This protein binds this small molecule.
Small molecule (SMILES): OC[C@H]1O[C@@H](O)[C@@H](O)[C@@H](O)[C@@H]1O

Binding-site contacts:
Ligand atom C2 contacts residue HIS2 of chain 3.B at 4.5 Å.
Ligand atom C1 contacts residue NAG1 of chain 3.N at 1.7 Å.
Ligand atom O5 contacts residue NAG1 of chain 3.N at 2.5 Å (h-bond).
Ligand atom C2 contacts residue NAG1 of chain 3.N at 2.9 Å.
Ligand atom O3 contacts residue BMA1 of chain 3.P at 1.1 Å.
Ligand atom C2 contacts residue BMA1 of chain 3.P at 3.2 Å.
Ligand atom C3 contacts residue BMA1 of chain 3.P at 2.5 Å.
Ligand atom O2 contacts residue BMA1 of chain 3.P at 3.0 Å (h-bond).
Ligand atom O2 contacts residue HIS2 of chain 3.B at 3.4 Å (h-bond).
Ligand atom O4 contacts residue BMA1 of chain 3.P at 4.0 Å.
Ligand atom O2 contacts residue NAG1 of chain 3.N at 3.4 Å (h-bond).
Ligand atom O6 contacts residue NAG1 of chain 3.N at 4.5 Å.
Ligand atom C4 contacts residue BMA1 of chain 3.P at 3.6 Å.
Ligand atom C5 contacts residue NAG1 of chain 3.N at 3.8 Å.
Ligand atom C3 contacts residue NAG1 of chain 3.N at 4.1 Å.

Sequence of chain 3.B:
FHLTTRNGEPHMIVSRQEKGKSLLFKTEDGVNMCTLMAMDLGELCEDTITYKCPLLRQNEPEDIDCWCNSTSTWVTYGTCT